The small molecule below binds the protein below.
Small molecule (SMILES): CC(=O)N[C@@H]1[C@@H](O)[C@H](O)[C@@H](CO)O[C@H]1O

Binding-site contacts:
Ligand atom O6 contacts residue ASN603 of chain 1.C at 4.3 Å.
Ligand atom C5 contacts residue ASN603 of chain 1.C at 3.7 Å.
Ligand atom C3 contacts residue ASN603 of chain 1.C at 3.8 Å.
Ligand atom C2 contacts residue ASN603 of chain 1.C at 2.5 Å.
Ligand atom C4 contacts residue ASN603 of chain 1.C at 4.2 Å.
Ligand atom N2 contacts residue ASN603 of chain 1.C at 2.9 Å (h-bond).
Ligand atom O7 contacts residue ASN603 of chain 1.C at 4.3 Å.
Ligand atom O5 contacts residue ASN603 of chain 1.C at 2.4 Å (h-bond).
Ligand atom C7 contacts residue ASN603 of chain 1.C at 3.8 Å.
Ligand atom C1 contacts residue ASN603 of chain 1.C at 1.4 Å.

Sequence of chain 1.C:
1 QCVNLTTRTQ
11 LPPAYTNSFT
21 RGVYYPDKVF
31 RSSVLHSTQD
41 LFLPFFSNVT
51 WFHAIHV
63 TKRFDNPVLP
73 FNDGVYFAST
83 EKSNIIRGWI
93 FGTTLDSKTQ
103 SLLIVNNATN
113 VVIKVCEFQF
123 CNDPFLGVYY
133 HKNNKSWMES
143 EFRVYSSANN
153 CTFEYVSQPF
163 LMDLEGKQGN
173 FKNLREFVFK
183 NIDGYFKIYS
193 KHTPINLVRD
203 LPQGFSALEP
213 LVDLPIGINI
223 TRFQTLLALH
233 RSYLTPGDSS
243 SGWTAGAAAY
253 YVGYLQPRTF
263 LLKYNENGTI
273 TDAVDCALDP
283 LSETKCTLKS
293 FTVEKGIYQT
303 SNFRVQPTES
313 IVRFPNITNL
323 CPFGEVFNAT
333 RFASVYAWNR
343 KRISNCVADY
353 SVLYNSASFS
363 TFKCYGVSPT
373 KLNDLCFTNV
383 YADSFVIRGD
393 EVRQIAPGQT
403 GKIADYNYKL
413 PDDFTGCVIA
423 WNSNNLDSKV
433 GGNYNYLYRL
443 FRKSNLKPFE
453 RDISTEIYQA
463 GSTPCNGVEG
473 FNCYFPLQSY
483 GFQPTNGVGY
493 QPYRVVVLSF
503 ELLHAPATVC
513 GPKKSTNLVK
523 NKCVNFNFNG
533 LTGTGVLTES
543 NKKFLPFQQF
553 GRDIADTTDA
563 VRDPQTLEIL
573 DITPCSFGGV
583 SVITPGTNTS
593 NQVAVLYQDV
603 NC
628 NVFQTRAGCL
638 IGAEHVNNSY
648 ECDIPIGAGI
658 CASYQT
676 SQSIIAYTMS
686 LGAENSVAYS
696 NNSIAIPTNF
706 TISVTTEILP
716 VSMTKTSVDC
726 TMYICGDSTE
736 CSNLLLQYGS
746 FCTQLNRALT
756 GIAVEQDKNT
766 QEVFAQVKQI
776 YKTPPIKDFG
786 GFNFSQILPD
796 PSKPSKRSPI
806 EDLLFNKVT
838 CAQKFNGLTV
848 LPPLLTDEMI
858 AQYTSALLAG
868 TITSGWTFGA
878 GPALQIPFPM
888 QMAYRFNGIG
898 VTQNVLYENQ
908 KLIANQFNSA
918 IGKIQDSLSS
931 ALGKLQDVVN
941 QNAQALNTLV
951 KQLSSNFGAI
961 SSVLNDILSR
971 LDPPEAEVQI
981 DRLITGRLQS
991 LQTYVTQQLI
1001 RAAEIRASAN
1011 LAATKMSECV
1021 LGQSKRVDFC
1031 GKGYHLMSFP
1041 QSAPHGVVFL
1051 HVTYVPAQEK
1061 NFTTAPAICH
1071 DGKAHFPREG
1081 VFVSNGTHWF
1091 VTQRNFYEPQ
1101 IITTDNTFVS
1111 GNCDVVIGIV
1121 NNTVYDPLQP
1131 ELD